This small molecule binds to this protein.
Small molecule (SMILES): NCCc1ccc(O)c(O)c1

Sequence of chain 1.B:
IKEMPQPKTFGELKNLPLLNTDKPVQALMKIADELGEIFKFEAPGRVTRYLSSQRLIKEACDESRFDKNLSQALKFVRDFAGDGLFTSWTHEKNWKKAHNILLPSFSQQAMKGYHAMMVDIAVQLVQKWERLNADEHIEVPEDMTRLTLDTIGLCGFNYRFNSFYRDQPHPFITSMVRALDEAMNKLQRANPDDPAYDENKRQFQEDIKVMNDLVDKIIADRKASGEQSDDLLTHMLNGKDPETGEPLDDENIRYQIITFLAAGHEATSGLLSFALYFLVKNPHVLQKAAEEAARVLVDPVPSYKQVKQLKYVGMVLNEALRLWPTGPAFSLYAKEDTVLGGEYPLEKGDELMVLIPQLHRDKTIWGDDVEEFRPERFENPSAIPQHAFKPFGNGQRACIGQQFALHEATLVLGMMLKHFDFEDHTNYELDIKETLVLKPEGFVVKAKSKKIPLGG

Binding-site contacts:
Ligand atom C6 contacts residue PHE88 of chain 1.B at 4.3 Å (hydrophobic).
Ligand atom N1 contacts residue CYS401 of chain 1.B at 4.3 Å.
Ligand atom O2 contacts residue PRO330 of chain 1.B at 3.6 Å.
Ligand atom C8 contacts residue HEM1 of chain 1.E at 3.4 Å.
Ligand atom C4 contacts residue ALA331 of chain 1.B at 3.9 Å (hydrophobic).
Ligand atom C8 contacts residue PHE88 of chain 1.B at 3.4 Å (hydrophobic).
Ligand atom C8 contacts residue ALA265 of chain 1.B at 3.3 Å (hydrophobic).
Ligand atom C1 contacts residue GLY329 of chain 1.B at 3.8 Å.
Ligand atom C4 contacts residue GLY329 of chain 1.B at 3.4 Å.
Ligand atom C7 contacts residue PHE88 of chain 1.B at 4.4 Å (hydrophobic).
Ligand atom O2 contacts residue LEU438 of chain 1.B at 4.3 Å.
Ligand atom O1 contacts residue PHE332 of chain 1.B at 4.1 Å.
Ligand atom C1 contacts residue HEM1 of chain 1.E at 4.1 Å.
Ligand atom C3 contacts residue ALA331 of chain 1.B at 3.6 Å (hydrophobic).
Ligand atom C4 contacts residue LEU438 of chain 1.B at 4.3 Å (hydrophobic).
Ligand atom C6 contacts residue LEU438 of chain 1.B at 4.0 Å (hydrophobic).
Ligand atom C2 contacts residue PHE88 of chain 1.B at 3.9 Å (hydrophobic).
Ligand atom C6 contacts residue GLY329 of chain 1.B at 3.6 Å.
Ligand atom C3 contacts residue PHE88 of chain 1.B at 4.4 Å (hydrophobic).
Ligand atom C5 contacts residue PRO330 of chain 1.B at 4.2 Å (hydrophobic).
Ligand atom C2 contacts residue HEM1 of chain 1.E at 3.6 Å.
Ligand atom C1 contacts residue PHE88 of chain 1.B at 4.0 Å (hydrophobic).
Ligand atom O2 contacts residue ALA331 of chain 1.B at 3.1 Å (h-bond).
Ligand atom N1 contacts residue HEM1 of chain 1.E at 2.1 Å.
Ligand atom C5 contacts residue GLY329 of chain 1.B at 3.5 Å.
Ligand atom C5 contacts residue VAL439 of chain 1.B at 4.1 Å (hydrophobic).
Ligand atom C3 contacts residue GLY329 of chain 1.B at 3.7 Å.
Ligand atom C7 contacts residue ALA265 of chain 1.B at 3.5 Å (hydrophobic).
Ligand atom O1 contacts residue HEM1 of chain 1.E at 3.7 Å.
Ligand atom O1 contacts residue ALA331 of chain 1.B at 2.6 Å (h-bond).
Ligand atom O2 contacts residue GLY329 of chain 1.B at 3.8 Å.
Ligand atom N1 contacts residue ALA265 of chain 1.B at 3.2 Å (h-bond).
Ligand atom C7 contacts residue ALA269 of chain 1.B at 4.2 Å (hydrophobic).
Ligand atom C3 contacts residue HEM1 of chain 1.E at 4.1 Å.
Ligand atom C6 contacts residue VAL439 of chain 1.B at 3.7 Å (hydrophobic).
Ligand atom C2 contacts residue GLY329 of chain 1.B at 3.8 Å.
Ligand atom C5 contacts residue LEU438 of chain 1.B at 3.5 Å (hydrophobic).
Ligand atom O1 contacts residue GLY329 of chain 1.B at 4.0 Å.
Ligand atom C4 contacts residue PRO330 of chain 1.B at 4.0 Å (hydrophobic).
Ligand atom C7 contacts residue HEM1 of chain 1.E at 3.6 Å.